Binding-site contacts:
Ligand atom C3 contacts residue ASN16 of chain 1.A at 3.6 Å.
Ligand atom O7 contacts residue THR5 of chain 1.A at 4.1 Å.
Ligand atom C1 contacts residue VAL21 of chain 1.A at 3.0 Å (hydrophobic).
Ligand atom C3 contacts residue VAL21 of chain 1.A at 3.7 Å (hydrophobic).
Ligand atom O7 contacts residue GLU6 of chain 1.A at 4.0 Å.
Ligand atom O5 contacts residue ASN16 of chain 1.A at 2.4 Å (h-bond).
Ligand atom C4 contacts residue ARG22 of chain 1.A at 4.3 Å.
Ligand atom O7 contacts residue ASN16 of chain 1.A at 4.3 Å.
Ligand atom C8 contacts residue VAL21 of chain 1.A at 3.7 Å (hydrophobic).
Ligand atom C8 contacts residue ARG22 of chain 1.A at 3.5 Å.
Ligand atom C5 contacts residue GLY19 of chain 1.A at 3.9 Å.
Ligand atom C8 contacts residue THR5 of chain 1.A at 3.3 Å.
Ligand atom O5 contacts residue GLY19 of chain 1.A at 3.2 Å.
Ligand atom C8 contacts residue PHE10 of chain 1.A at 3.7 Å (hydrophobic).
Ligand atom C2 contacts residue ASN16 of chain 1.A at 2.3 Å.
Ligand atom C5 contacts residue ASN16 of chain 1.A at 3.5 Å.
Ligand atom O7 contacts residue ARG22 of chain 1.A at 3.2 Å (salt-bridge).
Ligand atom C1 contacts residue ASN16 of chain 1.A at 1.4 Å.
Ligand atom C7 contacts residue ARG22 of chain 1.A at 3.8 Å.
Ligand atom O5 contacts residue VAL20 of chain 1.A at 3.9 Å.
Ligand atom C7 contacts residue VAL21 of chain 1.A at 3.8 Å (hydrophobic).
Ligand atom C2 contacts residue VAL21 of chain 1.A at 3.3 Å (hydrophobic).
Ligand atom C7 contacts residue GLY19 of chain 1.A at 4.3 Å.
Ligand atom C7 contacts residue THR5 of chain 1.A at 3.7 Å.
Ligand atom O6 contacts residue ASN16 of chain 1.A at 3.7 Å.
Ligand atom O5 contacts residue VAL21 of chain 1.A at 3.9 Å.
Ligand atom C1 contacts residue ARG22 of chain 1.A at 3.8 Å.
Ligand atom C8 contacts residue GLY19 of chain 1.A at 3.7 Å.
Ligand atom C4 contacts residue ASN16 of chain 1.A at 3.9 Å.
Ligand atom C5 contacts residue ARG22 of chain 1.A at 3.8 Å.
Ligand atom C3 contacts residue ARG22 of chain 1.A at 4.0 Å.
Ligand atom C1 contacts residue GLY19 of chain 1.A at 4.2 Å.
Ligand atom O5 contacts residue ARG22 of chain 1.A at 3.4 Å (salt-bridge).
Ligand atom C7 contacts residue ASN16 of chain 1.A at 3.9 Å.
Ligand atom C6 contacts residue ASN16 of chain 1.A at 4.0 Å.
Ligand atom C8 contacts residue SER23 of chain 1.A at 4.3 Å.
Ligand atom N2 contacts residue VAL21 of chain 1.A at 2.7 Å (h-bond).
Ligand atom C8 contacts residue GLU6 of chain 1.A at 4.1 Å.
Ligand atom N2 contacts residue ASN16 of chain 1.A at 3.0 Å (h-bond).
Ligand atom C6 contacts residue GLY19 of chain 1.A at 3.8 Å.

The protein below binds the small molecule below.
Small molecule (SMILES): CC(=O)N[C@H]1[C@H](O[C@H]2[C@H](O)[C@@H](NC(C)=O)CO[C@@H]2CO)O[C@H](CO)[C@@H](O)[C@@H]1O

Sequence of chain 1.A:
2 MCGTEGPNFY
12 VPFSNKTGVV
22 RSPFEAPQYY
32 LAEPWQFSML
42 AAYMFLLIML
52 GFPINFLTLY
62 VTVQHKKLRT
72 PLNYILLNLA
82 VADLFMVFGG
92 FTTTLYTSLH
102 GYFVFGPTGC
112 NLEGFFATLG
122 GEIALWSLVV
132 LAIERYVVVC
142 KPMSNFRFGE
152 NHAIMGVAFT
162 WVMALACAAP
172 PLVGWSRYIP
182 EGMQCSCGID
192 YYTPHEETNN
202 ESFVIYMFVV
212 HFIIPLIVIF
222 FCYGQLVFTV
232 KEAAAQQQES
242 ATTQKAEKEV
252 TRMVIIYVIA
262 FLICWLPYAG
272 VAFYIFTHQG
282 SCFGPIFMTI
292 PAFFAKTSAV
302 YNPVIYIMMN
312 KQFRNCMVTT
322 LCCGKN